The protein below binds the small molecule below.
Small molecule (SMILES): CC[C@H](CO)Nc1nc(NCc2ccc(-c3ccccn3)c(F)c2)c2ncn(C(C)C)c2n1

Sequence of chain 1.D:
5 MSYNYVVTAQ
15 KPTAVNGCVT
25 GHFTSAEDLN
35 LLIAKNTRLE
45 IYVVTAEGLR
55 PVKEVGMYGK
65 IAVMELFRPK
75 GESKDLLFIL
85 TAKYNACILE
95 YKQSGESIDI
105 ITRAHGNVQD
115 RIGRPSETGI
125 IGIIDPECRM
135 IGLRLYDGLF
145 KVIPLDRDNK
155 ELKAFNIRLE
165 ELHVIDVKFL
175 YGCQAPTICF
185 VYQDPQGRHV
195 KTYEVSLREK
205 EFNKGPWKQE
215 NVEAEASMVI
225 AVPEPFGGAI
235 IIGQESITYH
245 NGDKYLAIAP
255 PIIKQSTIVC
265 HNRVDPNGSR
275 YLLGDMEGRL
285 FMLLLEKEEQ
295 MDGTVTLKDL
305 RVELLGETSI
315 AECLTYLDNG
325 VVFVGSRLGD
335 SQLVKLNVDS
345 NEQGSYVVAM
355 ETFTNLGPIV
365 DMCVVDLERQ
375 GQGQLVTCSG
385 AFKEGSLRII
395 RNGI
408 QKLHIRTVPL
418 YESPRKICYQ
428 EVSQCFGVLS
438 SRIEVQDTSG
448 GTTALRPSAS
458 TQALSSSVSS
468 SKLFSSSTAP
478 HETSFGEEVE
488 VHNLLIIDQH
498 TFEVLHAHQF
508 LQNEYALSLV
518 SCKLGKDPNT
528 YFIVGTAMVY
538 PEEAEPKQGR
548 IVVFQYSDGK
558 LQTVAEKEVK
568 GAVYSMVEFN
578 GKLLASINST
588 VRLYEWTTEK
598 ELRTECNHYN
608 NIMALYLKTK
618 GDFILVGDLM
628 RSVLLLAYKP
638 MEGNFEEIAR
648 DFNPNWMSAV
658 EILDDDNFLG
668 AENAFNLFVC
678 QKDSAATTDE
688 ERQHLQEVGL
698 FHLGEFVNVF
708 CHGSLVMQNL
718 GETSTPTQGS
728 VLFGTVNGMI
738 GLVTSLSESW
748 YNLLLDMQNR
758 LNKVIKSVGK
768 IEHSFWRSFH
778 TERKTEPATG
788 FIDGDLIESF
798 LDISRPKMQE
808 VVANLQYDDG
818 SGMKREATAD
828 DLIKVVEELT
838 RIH

Sequence of chain 1.E:
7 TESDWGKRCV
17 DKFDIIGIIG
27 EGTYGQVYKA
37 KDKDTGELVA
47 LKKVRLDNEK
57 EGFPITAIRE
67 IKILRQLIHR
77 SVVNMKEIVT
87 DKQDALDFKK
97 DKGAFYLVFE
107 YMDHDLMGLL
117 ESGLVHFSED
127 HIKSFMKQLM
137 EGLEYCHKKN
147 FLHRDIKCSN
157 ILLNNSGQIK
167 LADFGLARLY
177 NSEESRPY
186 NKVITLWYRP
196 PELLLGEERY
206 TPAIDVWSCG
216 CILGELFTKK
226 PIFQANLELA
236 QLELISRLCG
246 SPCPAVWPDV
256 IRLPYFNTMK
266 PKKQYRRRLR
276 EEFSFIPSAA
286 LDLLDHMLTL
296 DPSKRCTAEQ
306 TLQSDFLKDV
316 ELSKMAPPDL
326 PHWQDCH

Binding-site contacts:
Ligand atom C8 contacts residue ASP109 of chain 1.E at 3.2 Å.
Ligand atom C20 contacts residue VAL33 of chain 1.E at 3.6 Å (hydrophobic).
Ligand atom C4 contacts residue ARG647 of chain 1.D at 3.5 Å.
Ligand atom C5 contacts residue ARG628 of chain 1.D at 3.5 Å.
Ligand atom O1 contacts residue SER155 of chain 1.E at 3.0 Å (h-bond).
Ligand atom C7 contacts residue ASP109 of chain 1.E at 3.8 Å.
Ligand atom N5 contacts residue MET108 of chain 1.E at 3.6 Å (h-bond).
Ligand atom C4 contacts residue ARG628 of chain 1.D at 3.6 Å.
Ligand atom C18 contacts residue PHE105 of chain 1.E at 3.7 Å (hydrophobic).
Ligand atom O1 contacts residue ASP111 of chain 1.E at 3.6 Å.
Ligand atom F1 contacts residue ILE609 of chain 1.D at 3.6 Å.
Ligand atom C5 contacts residue ARG647 of chain 1.D at 3.5 Å.
Ligand atom F1 contacts residue ASP109 of chain 1.E at 3.8 Å.
Ligand atom N1 contacts residue ILE609 of chain 1.D at 3.7 Å.
Ligand atom C11 contacts residue ILE25 of chain 1.E at 3.8 Å (hydrophobic).
Ligand atom C2 contacts residue ARG628 of chain 1.D at 3.7 Å.
Ligand atom C8 contacts residue TYR107 of chain 1.E at 3.4 Å (hydrophobic).
Ligand atom C19 contacts residue VAL79 of chain 1.E at 3.7 Å (hydrophobic).
Ligand atom C17 contacts residue MET108 of chain 1.E at 3.6 Å (hydrophobic).
Ligand atom C12 contacts residue MET108 of chain 1.E at 3.2 Å (hydrophobic).
Ligand atom C16 contacts residue LEU158 of chain 1.E at 3.8 Å (hydrophobic).
Ligand atom C8 contacts residue MET108 of chain 1.E at 3.6 Å (hydrophobic).
Ligand atom C17 contacts residue LEU158 of chain 1.E at 3.7 Å (hydrophobic).
Ligand atom C13 contacts residue LEU158 of chain 1.E at 3.8 Å (hydrophobic).
Ligand atom C1 contacts residue ASN607 of chain 1.D at 3.5 Å.
Ligand atom C7 contacts residue TYR107 of chain 1.E at 3.3 Å (hydrophobic).
Ligand atom F1 contacts residue TYR107 of chain 1.E at 2.4 Å.
Ligand atom C5 contacts residue ASN607 of chain 1.D at 3.7 Å.
Ligand atom C17 contacts residue GLU106 of chain 1.E at 3.6 Å.
Ligand atom C24 contacts residue ASP169 of chain 1.E at 3.7 Å.
Ligand atom N5 contacts residue LEU158 of chain 1.E at 3.7 Å.
Ligand atom C6 contacts residue ILE25 of chain 1.E at 3.8 Å (hydrophobic).
Ligand atom C19 contacts residue PHE105 of chain 1.E at 3.8 Å (hydrophobic).
Ligand atom C9 contacts residue MET108 of chain 1.E at 3.8 Å (hydrophobic).
Ligand atom C20 contacts residue PHE105 of chain 1.E at 3.8 Å (hydrophobic).
Ligand atom C1 contacts residue ARG628 of chain 1.D at 3.8 Å.
Ligand atom C10 contacts residue ARG628 of chain 1.D at 3.8 Å.
Ligand atom C11 contacts residue ARG628 of chain 1.D at 3.6 Å.
Ligand atom C20 contacts residue ALA46 of chain 1.E at 3.4 Å (hydrophobic).
Ligand atom C3 contacts residue ARG628 of chain 1.D at 3.7 Å.